Sequence of chain 1.A:
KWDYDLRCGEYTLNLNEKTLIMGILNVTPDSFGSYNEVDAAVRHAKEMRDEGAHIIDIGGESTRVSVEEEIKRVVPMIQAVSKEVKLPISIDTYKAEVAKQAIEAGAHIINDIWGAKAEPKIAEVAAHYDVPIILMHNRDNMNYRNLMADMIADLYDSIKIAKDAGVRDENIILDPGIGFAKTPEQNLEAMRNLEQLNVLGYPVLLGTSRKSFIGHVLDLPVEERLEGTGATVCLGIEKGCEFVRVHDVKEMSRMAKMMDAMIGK

The protein below binds the small molecule below.
Small molecule (SMILES): C[C@@H]1CNc2nc(N)[nH]c(=O)c2N1

Binding-site contacts:
Ligand atom C6 contacts residue PHE209 of chain 1.A at 4.0 Å (hydrophobic).
Ligand atom N10 contacts residue ILE142 of chain 1.A at 3.4 Å.
Ligand atom C5 contacts residue ASN140 of chain 1.A at 4.0 Å.
Ligand atom C3 contacts residue ASN140 of chain 1.A at 3.5 Å.
Ligand atom N7 contacts residue PHE209 of chain 1.A at 3.5 Å.
Ligand atom C11 contacts residue LYS240 of chain 1.A at 3.9 Å.
Ligand atom C8 contacts residue PHE209 of chain 1.A at 3.9 Å (hydrophobic).
Ligand atom C1 contacts residue MET165 of chain 1.A at 3.8 Å (hydrophobic).
Ligand atom O12 contacts residue LYS240 of chain 1.A at 2.7 Å (salt-bridge).
Ligand atom N10 contacts residue ASP121 of chain 1.A at 3.0 Å (salt-bridge).
Ligand atom C11 contacts residue PHE209 of chain 1.A at 3.6 Å (hydrophobic).
Ligand atom C9 contacts residue ASP121 of chain 1.A at 3.8 Å.
Ligand atom C11 contacts residue SO41 of chain 1.D at 3.7 Å.
Ligand atom C9 contacts residue ILE142 of chain 1.A at 3.8 Å (hydrophobic).
Ligand atom C8 contacts residue ARG274 of chain 1.A at 3.4 Å.
Ligand atom C6 contacts residue ARG274 of chain 1.A at 3.8 Å.
Ligand atom C5 contacts residue ARG274 of chain 1.A at 3.7 Å.
Ligand atom C6 contacts residue LYS240 of chain 1.A at 3.9 Å.
Ligand atom N2 contacts residue MET165 of chain 1.A at 3.8 Å.
Ligand atom C1 contacts residue ASP204 of chain 1.A at 3.7 Å.
Ligand atom N7 contacts residue ARG274 of chain 1.A at 3.6 Å.
Ligand atom C5 contacts residue ILE142 of chain 1.A at 3.5 Å (hydrophobic).
Ligand atom N13 contacts residue LEU234 of chain 1.A at 3.2 Å.
Ligand atom N13 contacts residue ASP204 of chain 1.A at 2.8 Å (salt-bridge).
Ligand atom N4 contacts residue ASN140 of chain 1.A at 3.0 Å (h-bond).
Ligand atom N10 contacts residue ARG274 of chain 1.A at 3.6 Å.
Ligand atom N13 contacts residue ILE163 of chain 1.A at 3.7 Å.
Ligand atom C1 contacts residue LYS240 of chain 1.A at 3.7 Å.
Ligand atom C3 contacts residue LEU234 of chain 1.A at 4.0 Å (hydrophobic).
Ligand atom C3 contacts residue ASP204 of chain 1.A at 3.1 Å.
Ligand atom N2 contacts residue ASP204 of chain 1.A at 2.6 Å (salt-bridge).
Ligand atom C3 contacts residue ARG274 of chain 1.A at 4.0 Å.
Ligand atom N13 contacts residue ASN140 of chain 1.A at 2.8 Å (h-bond).
Ligand atom N4 contacts residue ILE142 of chain 1.A at 3.7 Å.
Ligand atom N2 contacts residue LEU234 of chain 1.A at 3.9 Å.
Ligand atom N7 contacts residue LYS240 of chain 1.A at 3.1 Å (salt-bridge).
Ligand atom C8 contacts residue SO41 of chain 1.D at 3.7 Å.
Ligand atom O12 contacts residue GLY236 of chain 1.A at 3.2 Å (h-bond).
Ligand atom N4 contacts residue ARG274 of chain 1.A at 3.8 Å.
Ligand atom C9 contacts residue PHE209 of chain 1.A at 4.0 Å (hydrophobic).